The small molecule below binds the protein below.
Small molecule (SMILES): O=C(N1CCC[C@@H](O)C1)C1(c2ccccc2)CC1

Sequence of chain 1.A:
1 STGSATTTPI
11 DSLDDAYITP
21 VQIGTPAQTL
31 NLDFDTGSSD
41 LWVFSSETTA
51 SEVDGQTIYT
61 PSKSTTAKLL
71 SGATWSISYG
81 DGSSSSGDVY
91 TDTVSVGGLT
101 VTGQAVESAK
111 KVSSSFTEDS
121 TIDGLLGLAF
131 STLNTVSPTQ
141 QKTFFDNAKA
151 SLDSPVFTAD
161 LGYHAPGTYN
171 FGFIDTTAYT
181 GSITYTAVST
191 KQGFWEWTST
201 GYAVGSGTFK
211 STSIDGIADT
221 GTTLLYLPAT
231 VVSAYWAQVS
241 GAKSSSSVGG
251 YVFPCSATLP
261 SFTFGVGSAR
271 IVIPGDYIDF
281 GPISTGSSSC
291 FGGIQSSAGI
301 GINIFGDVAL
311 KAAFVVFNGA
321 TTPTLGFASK

Binding-site contacts:
Ligand atom C12 contacts residue ASP15 of chain 1.A at 3.9 Å.
Ligand atom C3 contacts residue PHE116 of chain 1.A at 3.8 Å (hydrophobic).
Ligand atom O1 contacts residue ASP15 of chain 1.A at 3.3 Å.
Ligand atom C contacts residue DMS1 of chain 1.H at 4.1 Å.
Ligand atom O1 contacts residue ASP11 of chain 1.A at 3.9 Å.
Ligand atom C1 contacts residue TYR79 of chain 1.A at 4.1 Å (hydrophobic).
Ligand atom C1 contacts residue ASP81 of chain 1.A at 3.6 Å.
Ligand atom C6 contacts residue ASP81 of chain 1.A at 4.2 Å.
Ligand atom O1 contacts residue ILE10 of chain 1.A at 3.7 Å.
Ligand atom C contacts residue GLY221 of chain 1.A at 4.2 Å.
Ligand atom C2 contacts residue SER83 of chain 1.A at 3.4 Å.
Ligand atom C14 contacts residue ASP119 of chain 1.A at 3.4 Å.
Ligand atom O contacts residue SER115 of chain 1.A at 4.0 Å.
Ligand atom C10 contacts residue DMS1 of chain 1.H at 3.2 Å.
Ligand atom C1 contacts residue SER83 of chain 1.A at 3.5 Å.
Ligand atom C12 contacts residue DMS1 of chain 1.H at 3.8 Å.
Ligand atom C14 contacts residue ILE10 of chain 1.A at 3.8 Å (hydrophobic).
Ligand atom C2 contacts residue DMS1 of chain 1.H at 4.2 Å.
Ligand atom O contacts residue ASP119 of chain 1.A at 2.7 Å (salt-bridge).
Ligand atom C9 contacts residue ASP119 of chain 1.A at 3.7 Å.
Ligand atom C7 contacts residue SER115 of chain 1.A at 2.9 Å.
Ligand atom C8 contacts residue SER115 of chain 1.A at 3.2 Å.
Ligand atom C13 contacts residue ASP15 of chain 1.A at 4.1 Å.
Ligand atom C11 contacts residue DMS1 of chain 1.H at 3.0 Å.
Ligand atom C1 contacts residue PHE116 of chain 1.A at 4.0 Å (hydrophobic).
Ligand atom C contacts residue LEU125 of chain 1.A at 4.1 Å (hydrophobic).
Ligand atom C3 contacts residue DMS1 of chain 1.H at 4.1 Å.
Ligand atom N contacts residue ASP119 of chain 1.A at 4.0 Å.
Ligand atom C7 contacts residue ASP81 of chain 1.A at 3.4 Å.
Ligand atom C2 contacts residue ASP81 of chain 1.A at 3.0 Å.
Ligand atom C8 contacts residue PHE116 of chain 1.A at 3.7 Å (hydrophobic).
Ligand atom C5 contacts residue DMS1 of chain 1.H at 3.9 Å.
Ligand atom C5 contacts residue PHE116 of chain 1.A at 4.2 Å (hydrophobic).
Ligand atom C2 contacts residue PHE116 of chain 1.A at 3.9 Å (hydrophobic).
Ligand atom O contacts residue ILE122 of chain 1.A at 3.8 Å.
Ligand atom C4 contacts residue PHE116 of chain 1.A at 3.9 Å (hydrophobic).
Ligand atom C5 contacts residue ASP33 of chain 1.A at 3.3 Å.
Ligand atom C4 contacts residue ASP33 of chain 1.A at 3.8 Å.
Ligand atom C3 contacts residue ASP81 of chain 1.A at 3.9 Å.
Ligand atom C4 contacts residue DMS1 of chain 1.H at 3.9 Å.